The small molecule below binds the protein below.
Small molecule (SMILES): CC[C@@H](C)Nc1ncc(C(=O)Nc2cc(C(=O)NC)ccc2C)s1

Binding-site contacts:
Ligand atom C12 contacts residue LYS59 of chain 1.A at 3.5 Å.
Ligand atom N20 contacts residue LEU114 of chain 1.A at 3.9 Å.
Ligand atom C2 contacts residue LYS59 of chain 1.A at 3.8 Å.
Ligand atom C13 contacts residue ALA163 of chain 1.A at 3.1 Å (hydrophobic).
Ligand atom C1 contacts residue GLU77 of chain 1.A at 3.4 Å.
Ligand atom O22 contacts residue ASP174 of chain 1.A at 2.7 Å (salt-bridge).
Ligand atom O22 contacts residue LEU173 of chain 1.A at 3.7 Å.
Ligand atom N21 contacts residue ASP174 of chain 1.A at 3.8 Å.
Ligand atom N19 contacts residue THR112 of chain 1.A at 3.0 Å (h-bond).
Ligand atom N18 contacts residue HIS113 of chain 1.A at 3.9 Å.
Ligand atom N18 contacts residue LEU114 of chain 1.A at 3.6 Å.
Ligand atom C4 contacts residue HIS113 of chain 1.A at 3.6 Å.
Ligand atom C4 contacts residue ALA57 of chain 1.A at 3.5 Å (hydrophobic).
Ligand atom C9 contacts residue LEU114 of chain 1.A at 3.9 Å (hydrophobic).
Ligand atom C12 contacts residue LEU110 of chain 1.A at 3.7 Å (hydrophobic).
Ligand atom C17 contacts residue TYR41 of chain 1.A at 3.6 Å (hydrophobic).
Ligand atom C6 contacts residue THR112 of chain 1.A at 3.6 Å.
Ligand atom C10 contacts residue GLU77 of chain 1.A at 3.8 Å.
Ligand atom C9 contacts residue MET115 of chain 1.A at 3.8 Å (hydrophobic).
Ligand atom C13 contacts residue ALA117 of chain 1.A at 3.3 Å (hydrophobic).
Ligand atom O22 contacts residue ILE90 of chain 1.A at 3.3 Å.
Ligand atom C17 contacts residue MET115 of chain 1.A at 3.3 Å (hydrophobic).
Ligand atom C1 contacts residue LEU81 of chain 1.A at 3.5 Å (hydrophobic).
Ligand atom S24 contacts residue TYR41 of chain 1.A at 3.8 Å.
Ligand atom C13 contacts residue ASP118 of chain 1.A at 3.9 Å.
Ligand atom N18 contacts residue MET115 of chain 1.A at 3.0 Å (h-bond).
Ligand atom N20 contacts residue MET115 of chain 1.A at 2.8 Å (h-bond).
Ligand atom C7 contacts residue THR112 of chain 1.A at 3.4 Å.
Ligand atom C15 contacts residue GLU77 of chain 1.A at 3.5 Å.
Ligand atom C12 contacts residue ALA57 of chain 1.A at 3.6 Å (hydrophobic).
Ligand atom C12 contacts residue THR112 of chain 1.A at 3.6 Å.
Ligand atom C16 contacts residue TYR41 of chain 1.A at 2.9 Å (hydrophobic).
Ligand atom N21 contacts residue GLU77 of chain 1.A at 2.8 Å (salt-bridge).
Ligand atom O23 contacts residue TYR41 of chain 1.A at 3.6 Å.
Ligand atom C10 contacts residue ASP174 of chain 1.A at 3.3 Å.
Ligand atom C14 contacts residue TYR41 of chain 1.A at 3.2 Å (hydrophobic).
Ligand atom C1 contacts residue LYS59 of chain 1.A at 3.5 Å.
Ligand atom C15 contacts residue ASP174 of chain 1.A at 3.6 Å.
Ligand atom N21 contacts residue LEU81 of chain 1.A at 3.7 Å.
Ligand atom C5 contacts residue LYS59 of chain 1.A at 3.9 Å.

Sequence of chain 1.A:
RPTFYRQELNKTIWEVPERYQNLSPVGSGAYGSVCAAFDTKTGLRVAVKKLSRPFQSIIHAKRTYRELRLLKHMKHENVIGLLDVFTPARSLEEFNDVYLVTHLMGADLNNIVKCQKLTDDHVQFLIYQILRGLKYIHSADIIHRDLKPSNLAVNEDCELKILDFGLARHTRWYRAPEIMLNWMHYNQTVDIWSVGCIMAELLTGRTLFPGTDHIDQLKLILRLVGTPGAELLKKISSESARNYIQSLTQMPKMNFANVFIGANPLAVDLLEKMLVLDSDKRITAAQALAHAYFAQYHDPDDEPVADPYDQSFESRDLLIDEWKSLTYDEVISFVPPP